The protein below binds the small molecule below.
Small molecule (SMILES): OC[C@H]1O[C@@H](O)[C@H](O)[C@@H](O)[C@H]1O

Sequence of chain 1.B:
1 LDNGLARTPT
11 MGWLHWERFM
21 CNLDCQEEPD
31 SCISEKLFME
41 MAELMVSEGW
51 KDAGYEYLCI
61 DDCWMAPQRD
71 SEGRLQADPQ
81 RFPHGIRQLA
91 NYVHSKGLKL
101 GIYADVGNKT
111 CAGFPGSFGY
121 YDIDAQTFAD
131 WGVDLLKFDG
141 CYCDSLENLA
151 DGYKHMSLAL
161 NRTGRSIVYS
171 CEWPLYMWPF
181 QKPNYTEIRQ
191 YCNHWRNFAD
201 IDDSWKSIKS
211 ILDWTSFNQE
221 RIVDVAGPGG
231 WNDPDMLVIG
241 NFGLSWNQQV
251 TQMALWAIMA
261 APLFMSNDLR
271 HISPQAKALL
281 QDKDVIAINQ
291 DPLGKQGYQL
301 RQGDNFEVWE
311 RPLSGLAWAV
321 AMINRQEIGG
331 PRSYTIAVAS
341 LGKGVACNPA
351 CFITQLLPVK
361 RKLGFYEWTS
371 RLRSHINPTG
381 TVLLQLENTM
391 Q

Binding-site contacts:
Ligand atom O1 contacts residue ASP200 of chain 1.B at 3.0 Å (salt-bridge).
Ligand atom C6 contacts residue ASP62 of chain 1.B at 3.3 Å.
Ligand atom O5 contacts residue TYR103 of chain 1.B at 3.8 Å.
Ligand atom C2 contacts residue ASP200 of chain 1.B at 3.1 Å.
Ligand atom C1 contacts residue CYS111 of chain 1.B at 3.6 Å (hydrophobic).
Ligand atom C1 contacts residue ASP139 of chain 1.B at 3.2 Å.
Ligand atom O6 contacts residue TRP16 of chain 1.B at 3.5 Å.
Ligand atom C2 contacts residue GLU172 of chain 1.B at 3.4 Å.
Ligand atom C1 contacts residue ASP200 of chain 1.B at 3.8 Å.
Ligand atom C2 contacts residue ASP139 of chain 1.B at 3.8 Å.
Ligand atom C6 contacts residue ASP139 of chain 1.B at 4.0 Å.
Ligand atom O6 contacts residue ASP62 of chain 1.B at 3.1 Å (salt-bridge).
Ligand atom O5 contacts residue ASP139 of chain 1.B at 2.7 Å (salt-bridge).
Ligand atom C1 contacts residue GLU172 of chain 1.B at 3.7 Å.
Ligand atom C3 contacts residue ASP200 of chain 1.B at 3.1 Å.
Ligand atom O4 contacts residue ASP139 of chain 1.B at 3.8 Å.
Ligand atom O6 contacts residue TYR103 of chain 1.B at 3.9 Å.
Ligand atom C3 contacts residue TRP16 of chain 1.B at 4.0 Å (hydrophobic).
Ligand atom C2 contacts residue ARG196 of chain 1.B at 4.0 Å.
Ligand atom O2 contacts residue ARG196 of chain 1.B at 3.3 Å (salt-bridge).
Ligand atom C5 contacts residue ASP61 of chain 1.B at 4.0 Å.
Ligand atom C4 contacts residue ASP61 of chain 1.B at 3.6 Å.
Ligand atom C5 contacts residue ASP139 of chain 1.B at 3.8 Å.
Ligand atom O3 contacts residue ARG196 of chain 1.B at 3.2 Å (salt-bridge).
Ligand atom O3 contacts residue LYS137 of chain 1.B at 2.7 Å (salt-bridge).
Ligand atom C4 contacts residue TRP16 of chain 1.B at 3.8 Å (hydrophobic).
Ligand atom O6 contacts residue CYS111 of chain 1.B at 3.5 Å.
Ligand atom C6 contacts residue TRP16 of chain 1.B at 3.8 Å (hydrophobic).
Ligand atom O4 contacts residue TYR103 of chain 1.B at 3.1 Å.
Ligand atom O4 contacts residue LYS137 of chain 1.B at 3.2 Å (salt-bridge).
Ligand atom O2 contacts residue GLU172 of chain 1.B at 3.2 Å (salt-bridge).
Ligand atom C4 contacts residue LYS137 of chain 1.B at 3.9 Å.
Ligand atom C3 contacts residue LYS137 of chain 1.B at 3.8 Å.
Ligand atom O5 contacts residue CYS111 of chain 1.B at 3.3 Å (h-bond).
Ligand atom O4 contacts residue ASP61 of chain 1.B at 2.8 Å (salt-bridge).
Ligand atom C6 contacts residue ASP61 of chain 1.B at 3.2 Å.
Ligand atom C5 contacts residue TRP16 of chain 1.B at 3.9 Å (hydrophobic).
Ligand atom O2 contacts residue ASP200 of chain 1.B at 2.3 Å (salt-bridge).
Ligand atom C6 contacts residue TYR103 of chain 1.B at 3.6 Å (hydrophobic).
Ligand atom O3 contacts residue ASP200 of chain 1.B at 3.4 Å (salt-bridge).